This small molecule binds to this protein.
Small molecule (SMILES): CCOC(=O)c1ccc(OCCCC2CCN(c3ccc(C)nn3)CC2)cc1

Sequence of chain 13.D:
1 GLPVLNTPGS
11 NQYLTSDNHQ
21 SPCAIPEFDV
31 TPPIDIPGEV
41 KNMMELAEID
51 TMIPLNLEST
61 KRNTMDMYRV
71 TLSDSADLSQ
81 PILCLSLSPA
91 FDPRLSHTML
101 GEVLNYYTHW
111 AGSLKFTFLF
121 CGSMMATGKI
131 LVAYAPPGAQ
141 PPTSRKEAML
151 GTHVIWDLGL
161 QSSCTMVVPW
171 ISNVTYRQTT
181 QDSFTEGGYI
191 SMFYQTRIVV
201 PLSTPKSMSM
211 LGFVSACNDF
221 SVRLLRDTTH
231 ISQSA

Sequence of chain 14.D:
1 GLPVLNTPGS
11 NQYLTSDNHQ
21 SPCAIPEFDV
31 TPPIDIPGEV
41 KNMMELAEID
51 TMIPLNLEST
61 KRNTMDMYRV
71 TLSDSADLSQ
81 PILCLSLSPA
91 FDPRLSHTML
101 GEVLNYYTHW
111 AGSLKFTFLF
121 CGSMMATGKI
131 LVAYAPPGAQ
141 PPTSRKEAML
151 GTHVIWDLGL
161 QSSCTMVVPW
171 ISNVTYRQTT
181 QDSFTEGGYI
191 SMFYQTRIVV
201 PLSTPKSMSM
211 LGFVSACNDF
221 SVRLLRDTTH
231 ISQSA

Binding-site contacts:
Ligand atom C21 contacts residue TYR203 of chain 13.B at 3.7 Å (hydrophobic).
Ligand atom C22 contacts residue TYR110 of chain 13.B at 3.3 Å (hydrophobic).
Ligand atom C1 contacts residue ILE155 of chain 13.B at 3.8 Å (hydrophobic).
Ligand atom O24 contacts residue TYR110 of chain 13.B at 3.3 Å.
Ligand atom C19 contacts residue TYR110 of chain 13.B at 3.8 Å (hydrophobic).
Ligand atom C9 contacts residue VAL194 of chain 13.B at 3.8 Å (hydrophobic).
Ligand atom C7 contacts residue ILE25 of chain 13.D at 3.8 Å (hydrophobic).
Ligand atom C1 contacts residue ILE181 of chain 13.B at 3.5 Å (hydrophobic).
Ligand atom C22 contacts residue PHE236 of chain 13.B at 3.3 Å (hydrophobic).
Ligand atom O24 contacts residue PHE236 of chain 13.B at 3.9 Å.
Ligand atom O15 contacts residue MET130 of chain 13.B at 3.8 Å.
Ligand atom O23 contacts residue TYR110 of chain 13.B at 3.5 Å.
Ligand atom C25 contacts residue THR109 of chain 13.B at 3.2 Å.
Ligand atom O24 contacts residue THR109 of chain 13.B at 3.6 Å.
Ligand atom C16 contacts residue MET130 of chain 13.B at 3.8 Å (hydrophobic).
Ligand atom N6 contacts residue VAL194 of chain 13.B at 3.6 Å.
Ligand atom C19 contacts residue PHE236 of chain 13.B at 3.6 Å (hydrophobic).
Ligand atom C7 contacts residue TYR157 of chain 13.B at 3.5 Å (hydrophobic).
Ligand atom C8 contacts residue TYR157 of chain 13.B at 3.4 Å (hydrophobic).
Ligand atom C12 contacts residue PHE236 of chain 13.B at 3.7 Å (hydrophobic).
Ligand atom C20 contacts residue PHE236 of chain 13.B at 3.4 Å (hydrophobic).
Ligand atom C11 contacts residue PHE132 of chain 13.B at 3.5 Å (hydrophobic).
Ligand atom C3 contacts residue ALA24 of chain 13.D at 3.6 Å (hydrophobic).
Ligand atom N4 contacts residue ILE192 of chain 13.B at 3.6 Å.
Ligand atom C13 contacts residue ILE108 of chain 13.B at 3.6 Å (hydrophobic).
Ligand atom C8 contacts residue VAL194 of chain 13.B at 3.8 Å (hydrophobic).
Ligand atom C17 contacts residue MET130 of chain 13.B at 3.7 Å (hydrophobic).
Ligand atom C13 contacts residue PHE236 of chain 13.B at 3.8 Å (hydrophobic).
Ligand atom C3 contacts residue PRO179 of chain 13.B at 3.6 Å (hydrophobic).
Ligand atom N4 contacts residue LEU239 of chain 13.B at 3.6 Å.
Ligand atom C18 contacts residue TYR110 of chain 13.B at 3.8 Å (hydrophobic).
Ligand atom C4 contacts residue TYR157 of chain 13.B at 3.5 Å (hydrophobic).
Ligand atom C10 contacts residue PHE132 of chain 13.B at 3.7 Å (hydrophobic).
Ligand atom N3 contacts residue LEU239 of chain 13.B at 3.8 Å.
Ligand atom C3 contacts residue TYR157 of chain 13.B at 3.4 Å (hydrophobic).
Ligand atom C7 contacts residue VAL194 of chain 13.B at 3.6 Å (hydrophobic).
Ligand atom C10 contacts residue ILE108 of chain 13.B at 3.5 Å (hydrophobic).
Ligand atom O23 contacts residue PHE236 of chain 13.B at 3.3 Å.
Ligand atom C4 contacts residue ALA24 of chain 13.D at 3.9 Å (hydrophobic).
Ligand atom N3 contacts residue ILE192 of chain 13.B at 3.7 Å.

Sequence of chain 13.B:
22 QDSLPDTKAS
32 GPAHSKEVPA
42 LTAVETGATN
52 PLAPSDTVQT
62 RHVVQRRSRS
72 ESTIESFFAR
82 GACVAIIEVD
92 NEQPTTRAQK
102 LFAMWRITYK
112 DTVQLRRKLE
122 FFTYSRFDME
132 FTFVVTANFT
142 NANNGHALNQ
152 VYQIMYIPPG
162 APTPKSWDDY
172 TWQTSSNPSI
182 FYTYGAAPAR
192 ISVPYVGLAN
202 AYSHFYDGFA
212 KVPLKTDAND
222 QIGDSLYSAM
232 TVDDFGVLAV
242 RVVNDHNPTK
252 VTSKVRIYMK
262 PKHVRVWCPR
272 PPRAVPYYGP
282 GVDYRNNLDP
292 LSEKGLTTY